Sequence of chain 1.B:
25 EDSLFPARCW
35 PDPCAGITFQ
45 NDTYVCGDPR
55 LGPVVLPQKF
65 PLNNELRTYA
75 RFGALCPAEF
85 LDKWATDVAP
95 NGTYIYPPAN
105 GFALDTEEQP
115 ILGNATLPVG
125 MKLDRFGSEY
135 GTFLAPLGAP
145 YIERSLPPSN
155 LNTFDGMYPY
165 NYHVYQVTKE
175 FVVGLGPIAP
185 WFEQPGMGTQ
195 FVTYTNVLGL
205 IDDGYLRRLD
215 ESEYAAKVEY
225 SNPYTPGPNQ

Binding-site contacts:
Ligand atom O5 contacts residue ASN95 of chain 1.B at 2.3 Å (h-bond).
Ligand atom C1 contacts residue ASN95 of chain 1.B at 1.4 Å.
Ligand atom C5 contacts residue ASN95 of chain 1.B at 3.6 Å.
Ligand atom N2 contacts residue ASN95 of chain 1.B at 2.9 Å (h-bond).
Ligand atom C1 contacts residue ASP91 of chain 1.B at 4.0 Å.
Ligand atom C7 contacts residue ASP91 of chain 1.B at 4.3 Å.
Ligand atom C8 contacts residue ASN95 of chain 1.B at 4.5 Å.
Ligand atom C4 contacts residue ASN95 of chain 1.B at 4.2 Å.
Ligand atom C8 contacts residue ASP91 of chain 1.B at 4.4 Å.
Ligand atom C8 contacts residue THR90 of chain 1.B at 3.5 Å.
Ligand atom C3 contacts residue ASP91 of chain 1.B at 3.9 Å.
Ligand atom N2 contacts residue ASP91 of chain 1.B at 3.3 Å (salt-bridge).
Ligand atom C7 contacts residue ASN95 of chain 1.B at 3.5 Å.
Ligand atom C2 contacts residue ASN95 of chain 1.B at 2.4 Å.
Ligand atom C2 contacts residue ASP91 of chain 1.B at 3.9 Å.
Ligand atom C3 contacts residue ASN95 of chain 1.B at 3.8 Å.
Ligand atom O7 contacts residue ASN95 of chain 1.B at 3.7 Å.

A protein and the small-molecule ligand that binds it are described below.
Small molecule (SMILES): CC(=O)N[C@@H]1[C@@H](O)[C@H](O)[C@@H](CO)O[C@H]1O